A protein and the small-molecule ligand that binds it are described below.
Small molecule (SMILES): CC(=O)OC[C@]12CC[C@H]3[C@@H](C[C@H]4O[C@]45CCCC(=O)[C@]35C)[C@]1(O)CC[C@@]2(O)[C@@](C)(O)[C@@H]1CC(C)=C(C)C(=O)O1

Sequence of chain 1.A:
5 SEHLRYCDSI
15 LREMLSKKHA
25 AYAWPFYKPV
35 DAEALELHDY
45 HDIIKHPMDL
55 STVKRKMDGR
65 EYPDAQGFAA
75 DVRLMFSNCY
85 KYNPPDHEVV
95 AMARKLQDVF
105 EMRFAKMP

Binding-site contacts:
Ligand atom C7 contacts residue PRO29 of chain 1.A at 3.1 Å (hydrophobic).
Ligand atom O contacts residue VAL93 of chain 1.A at 4.2 Å.
Ligand atom C5 contacts residue PHE30 of chain 1.A at 4.2 Å (hydrophobic).
Ligand atom C27 contacts residue GLU92 of chain 1.A at 4.2 Å.
Ligand atom C28 contacts residue GLU92 of chain 1.A at 4.0 Å.
Ligand atom C8 contacts residue LEU39 of chain 1.A at 4.1 Å (hydrophobic).
Ligand atom C25 contacts residue LEU39 of chain 1.A at 3.8 Å (hydrophobic).
Ligand atom O1 contacts residue CYS83 of chain 1.A at 3.7 Å.
Ligand atom O4 contacts residue HIS91 of chain 1.A at 4.1 Å.
Ligand atom O8 contacts residue MET96 of chain 1.A at 3.6 Å.
Ligand atom C contacts residue LEU41 of chain 1.A at 4.2 Å (hydrophobic).
Ligand atom O2 contacts residue VAL93 of chain 1.A at 3.4 Å.
Ligand atom O3 contacts residue LEU39 of chain 1.A at 3.5 Å.
Ligand atom C contacts residue ASN87 of chain 1.A at 2.8 Å.
Ligand atom O2 contacts residue ASN87 of chain 1.A at 2.9 Å (h-bond).
Ligand atom C5 contacts residue PRO29 of chain 1.A at 3.8 Å (hydrophobic).
Ligand atom O1 contacts residue ASN87 of chain 1.A at 3.1 Å (h-bond).
Ligand atom C2 contacts residue ASN87 of chain 1.A at 3.9 Å.
Ligand atom C25 contacts residue TRP28 of chain 1.A at 3.7 Å (hydrophobic).
Ligand atom C5 contacts residue VAL34 of chain 1.A at 3.7 Å (hydrophobic).
Ligand atom C4 contacts residue VAL34 of chain 1.A at 4.2 Å (hydrophobic).
Ligand atom C20 contacts residue VAL93 of chain 1.A at 4.3 Å (hydrophobic).
Ligand atom C10 contacts residue LEU41 of chain 1.A at 4.1 Å (hydrophobic).
Ligand atom C24 contacts residue TRP28 of chain 1.A at 4.2 Å (hydrophobic).
Ligand atom O contacts residue ASN87 of chain 1.A at 3.2 Å (h-bond).
Ligand atom O3 contacts residue LEU41 of chain 1.A at 4.1 Å.
Ligand atom C6 contacts residue PRO29 of chain 1.A at 4.2 Å (hydrophobic).
Ligand atom C23 contacts residue LEU39 of chain 1.A at 4.3 Å (hydrophobic).
Ligand atom C28 contacts residue MET96 of chain 1.A at 3.9 Å (hydrophobic).
Ligand atom O8 contacts residue TRP28 of chain 1.A at 3.6 Å.
Ligand atom C29 contacts residue MET96 of chain 1.A at 4.2 Å (hydrophobic).
Ligand atom C21 contacts residue VAL93 of chain 1.A at 4.2 Å (hydrophobic).
Ligand atom O5 contacts residue LEU39 of chain 1.A at 3.4 Å.
Ligand atom O6 contacts residue TRP28 of chain 1.A at 4.0 Å.
Ligand atom C3 contacts residue ASN87 of chain 1.A at 3.7 Å.
Ligand atom C24 contacts residue LEU39 of chain 1.A at 3.6 Å (hydrophobic).
Ligand atom C3 contacts residue CYS83 of chain 1.A at 4.2 Å (hydrophobic).
Ligand atom C1 contacts residue ASN87 of chain 1.A at 3.4 Å.
Ligand atom O6 contacts residue LEU39 of chain 1.A at 4.2 Å.
Ligand atom C contacts residue TYR86 of chain 1.A at 3.9 Å (hydrophobic).